Sequence of chain 1.B:
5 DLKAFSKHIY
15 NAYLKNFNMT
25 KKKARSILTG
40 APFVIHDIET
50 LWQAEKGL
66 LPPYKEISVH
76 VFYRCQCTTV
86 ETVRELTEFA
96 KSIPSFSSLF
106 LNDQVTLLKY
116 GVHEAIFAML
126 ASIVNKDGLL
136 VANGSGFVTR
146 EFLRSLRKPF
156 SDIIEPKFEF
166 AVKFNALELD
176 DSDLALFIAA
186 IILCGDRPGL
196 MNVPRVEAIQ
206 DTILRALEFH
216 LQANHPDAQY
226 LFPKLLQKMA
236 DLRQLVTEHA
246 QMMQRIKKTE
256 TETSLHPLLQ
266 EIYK

Binding-site contacts:
Ligand atom C8 contacts residue LYS114 of chain 1.B at 3.6 Å.
Ligand atom O6 contacts residue VAL110 of chain 1.B at 4.1 Å.
Ligand atom O2 contacts residue GLU266 of chain 1.B at 2.6 Å (salt-bridge).
Ligand atom O2 contacts residue LYS269 of chain 1.B at 3.4 Å.
Ligand atom C3 contacts residue LYS269 of chain 1.B at 4.2 Å.
Ligand atom C2 contacts residue LYS114 of chain 1.B at 4.2 Å.
Ligand atom C3 contacts residue LYS114 of chain 1.B at 4.3 Å.
Ligand atom C8 contacts residue ILE267 of chain 1.B at 3.6 Å (hydrophobic).
Ligand atom C7 contacts residue VAL110 of chain 1.B at 3.8 Å (hydrophobic).
Ligand atom O5 contacts residue VAL110 of chain 1.B at 3.9 Å.
Ligand atom C11 contacts residue VAL88 of chain 1.B at 3.8 Å (hydrophobic).
Ligand atom O2 contacts residue LYS114 of chain 1.B at 3.0 Å (salt-bridge).
Ligand atom C11 contacts residue LEU113 of chain 1.B at 4.2 Å (hydrophobic).
Ligand atom C1 contacts residue LYS114 of chain 1.B at 3.9 Å.
Ligand atom C10 contacts residue LEU113 of chain 1.B at 4.1 Å (hydrophobic).
Ligand atom C7 contacts residue GLU266 of chain 1.B at 4.0 Å.
Ligand atom C9 contacts residue LEU263 of chain 1.B at 3.8 Å (hydrophobic).
Ligand atom C12 contacts residue THR92 of chain 1.B at 3.8 Å.
Ligand atom O1 contacts residue ILE267 of chain 1.B at 4.3 Å.
Ligand atom O1 contacts residue GLU266 of chain 1.B at 3.4 Å (salt-bridge).
Ligand atom C12 contacts residue LEU113 of chain 1.B at 4.0 Å (hydrophobic).
Ligand atom C8 contacts residue GLU266 of chain 1.B at 4.4 Å.
Ligand atom C13 contacts residue THR92 of chain 1.B at 3.4 Å.
Ligand atom C10 contacts residue LYS114 of chain 1.B at 4.0 Å.
Ligand atom C11 contacts residue LEU263 of chain 1.B at 4.2 Å (hydrophobic).
Ligand atom C1 contacts residue VAL110 of chain 1.B at 4.4 Å (hydrophobic).
Ligand atom C2 contacts residue GLU266 of chain 1.B at 3.6 Å.
Ligand atom C7 contacts residue LYS114 of chain 1.B at 4.4 Å.
Ligand atom C5 contacts residue VAL110 of chain 1.B at 4.3 Å (hydrophobic).
Ligand atom C8 contacts residue VAL110 of chain 1.B at 4.5 Å (hydrophobic).
Ligand atom C13 contacts residue VAL88 of chain 1.B at 4.4 Å (hydrophobic).
Ligand atom C10 contacts residue VAL110 of chain 1.B at 4.4 Å (hydrophobic).
Ligand atom O1 contacts residue LYS114 of chain 1.B at 3.8 Å.
Ligand atom C1 contacts residue GLU266 of chain 1.B at 4.1 Å.
Ligand atom C9 contacts residue ILE267 of chain 1.B at 3.7 Å (hydrophobic).
Ligand atom C2 contacts residue LYS269 of chain 1.B at 3.9 Å.
Ligand atom O3 contacts residue LYS269 of chain 1.B at 3.4 Å.

This small molecule binds to this protein.
Small molecule (SMILES): CCCCCCCO[C@@H]1O[C@H](CO)[C@@H](O)[C@H](O)[C@H]1O